Sequence of chain 3.C:
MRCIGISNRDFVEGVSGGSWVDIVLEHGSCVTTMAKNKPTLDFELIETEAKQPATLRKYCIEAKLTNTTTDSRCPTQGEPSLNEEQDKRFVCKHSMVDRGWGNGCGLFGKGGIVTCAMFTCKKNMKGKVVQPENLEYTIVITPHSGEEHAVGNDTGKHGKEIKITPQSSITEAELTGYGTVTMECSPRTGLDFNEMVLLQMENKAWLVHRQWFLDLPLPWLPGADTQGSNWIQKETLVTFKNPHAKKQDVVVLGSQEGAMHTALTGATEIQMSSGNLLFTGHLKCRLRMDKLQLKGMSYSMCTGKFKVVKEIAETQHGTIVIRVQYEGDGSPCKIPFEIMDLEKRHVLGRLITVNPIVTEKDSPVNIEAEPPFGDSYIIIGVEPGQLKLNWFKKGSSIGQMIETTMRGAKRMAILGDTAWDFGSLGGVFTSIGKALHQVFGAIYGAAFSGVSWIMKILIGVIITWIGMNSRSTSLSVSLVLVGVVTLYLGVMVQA

Binding-site contacts:
Ligand atom O4 contacts residue ASP66 of chain 3.I at 2.7 Å (salt-bridge).
Ligand atom O6 contacts residue GLN65 of chain 3.I at 2.5 Å (h-bond).
Ligand atom C2 contacts residue GLN65 of chain 3.I at 4.4 Å.
Ligand atom C3 contacts residue ASN67 of chain 3.C at 3.8 Å.
Ligand atom C5 contacts residue ASN67 of chain 3.C at 3.7 Å.
Ligand atom N2 contacts residue ASN67 of chain 3.C at 2.9 Å (h-bond).
Ligand atom C6 contacts residue GLN65 of chain 3.I at 3.5 Å.
Ligand atom C4 contacts residue ASP66 of chain 3.I at 4.0 Å.
Ligand atom O5 contacts residue ASN67 of chain 3.C at 2.4 Å (h-bond).
Ligand atom C7 contacts residue PHE90 of chain 3.C at 4.4 Å (hydrophobic).
Ligand atom C4 contacts residue ASN67 of chain 3.C at 4.2 Å.
Ligand atom O5 contacts residue GLN65 of chain 3.I at 3.7 Å.
Ligand atom C4 contacts residue GLN65 of chain 3.I at 3.3 Å.
Ligand atom C8 contacts residue PHE90 of chain 3.C at 3.7 Å (hydrophobic).
Ligand atom C7 contacts residue ASN67 of chain 3.C at 3.7 Å.
Ligand atom O4 contacts residue GLN65 of chain 3.I at 3.6 Å.
Ligand atom C3 contacts residue GLN65 of chain 3.I at 4.0 Å.
Ligand atom O3 contacts residue GLN65 of chain 3.I at 3.6 Å.
Ligand atom C2 contacts residue ASN67 of chain 3.C at 2.4 Å.
Ligand atom C5 contacts residue GLN65 of chain 3.I at 3.7 Å.
Ligand atom O6 contacts residue TYR60 of chain 3.I at 4.2 Å.
Ligand atom C1 contacts residue ASN67 of chain 3.C at 1.4 Å.
Ligand atom O6 contacts residue ASN67 of chain 3.C at 4.0 Å.
Ligand atom O7 contacts residue ASN67 of chain 3.C at 4.1 Å.

This small molecule binds to this protein.
Small molecule (SMILES): CC(=O)N[C@@H]1[C@@H](O)[C@H](O)[C@@H](CO)O[C@H]1O

Sequence of chain 3.I:
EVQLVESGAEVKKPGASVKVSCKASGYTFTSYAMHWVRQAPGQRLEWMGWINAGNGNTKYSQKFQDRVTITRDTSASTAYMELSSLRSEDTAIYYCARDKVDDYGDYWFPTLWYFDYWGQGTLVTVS